Sequence of chain 1.A:
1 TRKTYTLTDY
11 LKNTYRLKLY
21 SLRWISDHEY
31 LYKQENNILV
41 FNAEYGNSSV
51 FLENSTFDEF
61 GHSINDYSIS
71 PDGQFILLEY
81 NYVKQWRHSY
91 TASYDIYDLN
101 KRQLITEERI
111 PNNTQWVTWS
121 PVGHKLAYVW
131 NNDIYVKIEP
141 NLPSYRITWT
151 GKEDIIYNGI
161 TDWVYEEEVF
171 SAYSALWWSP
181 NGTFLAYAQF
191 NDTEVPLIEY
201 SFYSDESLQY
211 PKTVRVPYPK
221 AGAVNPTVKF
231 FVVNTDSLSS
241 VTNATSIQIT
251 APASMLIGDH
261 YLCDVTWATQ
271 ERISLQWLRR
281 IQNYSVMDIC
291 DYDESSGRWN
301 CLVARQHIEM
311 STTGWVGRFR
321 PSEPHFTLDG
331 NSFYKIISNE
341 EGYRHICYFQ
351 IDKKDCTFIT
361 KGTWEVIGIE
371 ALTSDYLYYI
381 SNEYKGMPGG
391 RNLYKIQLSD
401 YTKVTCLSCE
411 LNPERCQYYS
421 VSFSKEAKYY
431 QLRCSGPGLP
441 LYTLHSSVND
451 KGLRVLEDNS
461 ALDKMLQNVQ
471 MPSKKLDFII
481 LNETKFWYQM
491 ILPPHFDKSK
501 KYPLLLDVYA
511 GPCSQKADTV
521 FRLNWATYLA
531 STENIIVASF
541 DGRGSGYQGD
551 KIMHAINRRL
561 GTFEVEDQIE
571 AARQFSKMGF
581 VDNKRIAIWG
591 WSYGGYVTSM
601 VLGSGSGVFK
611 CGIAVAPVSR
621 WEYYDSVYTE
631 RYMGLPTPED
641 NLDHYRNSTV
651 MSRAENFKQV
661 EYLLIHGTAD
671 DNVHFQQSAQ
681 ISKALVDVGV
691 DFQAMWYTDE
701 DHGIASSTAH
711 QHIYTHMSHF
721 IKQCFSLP

Binding-site contacts:
Ligand atom C6 contacts residue ILE281 of chain 1.A at 4.5 Å (hydrophobic).
Ligand atom C4 contacts residue ASN283 of chain 1.A at 4.2 Å.
Ligand atom C5 contacts residue ASN283 of chain 1.A at 3.6 Å.
Ligand atom C8 contacts residue ASN283 of chain 1.A at 4.4 Å.
Ligand atom O7 contacts residue THR312 of chain 1.A at 3.4 Å.
Ligand atom N2 contacts residue ASN283 of chain 1.A at 2.9 Å (h-bond).
Ligand atom C7 contacts residue ASN283 of chain 1.A at 3.7 Å.
Ligand atom C7 contacts residue SER311 of chain 1.A at 3.4 Å.
Ligand atom O5 contacts residue ASN283 of chain 1.A at 2.3 Å (h-bond).
Ligand atom O5 contacts residue ILE281 of chain 1.A at 3.7 Å.
Ligand atom O6 contacts residue ARG558 of chain 1.A at 3.7 Å.
Ligand atom C3 contacts residue ASN283 of chain 1.A at 3.8 Å.
Ligand atom C1 contacts residue ILE281 of chain 1.A at 3.8 Å (hydrophobic).
Ligand atom O7 contacts residue SER311 of chain 1.A at 3.0 Å (h-bond).
Ligand atom C8 contacts residue MET310 of chain 1.A at 4.0 Å (hydrophobic).
Ligand atom C8 contacts residue SER311 of chain 1.A at 3.8 Å.
Ligand atom N2 contacts residue SER311 of chain 1.A at 4.3 Å.
Ligand atom O7 contacts residue ASN283 of chain 1.A at 4.0 Å.
Ligand atom C1 contacts residue ASN283 of chain 1.A at 1.4 Å.
Ligand atom C5 contacts residue ILE281 of chain 1.A at 4.1 Å (hydrophobic).
Ligand atom C6 contacts residue ARG558 of chain 1.A at 3.9 Å.
Ligand atom C2 contacts residue ASN283 of chain 1.A at 2.5 Å.

The small molecule below binds the protein below.
Small molecule (SMILES): CC(=O)N[C@H]1[C@H](O[C@H]2[C@H](O)[C@@H](NC(C)=O)CO[C@@H]2CO)O[C@H](CO)[C@@H](O)[C@@H]1O